Binding-site contacts:
Ligand atom C7 contacts residue LEU5 of chain 1.A at 3.7 Å (hydrophobic).
Ligand atom N21 contacts residue LYS9 of chain 1.A at 2.9 Å.
Ligand atom C28 contacts residue PRO2 of chain 1.A at 3.6 Å (hydrophobic).
Ligand atom C26 contacts residue PRO2 of chain 1.A at 4.5 Å (hydrophobic).
Ligand atom C13 contacts residue PHE35 of chain 1.A at 4.0 Å (hydrophobic).
Ligand atom C26 contacts residue LEU5 of chain 1.A at 4.1 Å (hydrophobic).
Ligand atom C3 contacts residue PHE35 of chain 1.A at 4.2 Å (hydrophobic).
Ligand atom N20 contacts residue ARG36 of chain 1.A at 3.6 Å (salt-bridge).
Ligand atom N19 contacts residue ARG36 of chain 1.A at 3.2 Å (salt-bridge).
Ligand atom N1 contacts residue PHE35 of chain 1.A at 3.4 Å.
Ligand atom N15 contacts residue ARG36 of chain 1.A at 4.0 Å.
Ligand atom C30 contacts residue PRO2 of chain 1.A at 3.6 Å (hydrophobic).
Ligand atom C17 contacts residue PHE35 of chain 1.A at 3.6 Å (hydrophobic).
Ligand atom C29 contacts residue PRO2 of chain 1.A at 4.4 Å (hydrophobic).
Ligand atom C18 contacts residue LYS9 of chain 1.A at 3.3 Å.
Ligand atom C2 contacts residue PHE35 of chain 1.A at 3.6 Å (hydrophobic).
Ligand atom C5 contacts residue LEU5 of chain 1.A at 4.4 Å (hydrophobic).
Ligand atom C14 contacts residue PHE35 of chain 1.A at 4.0 Å (hydrophobic).
Ligand atom N16 contacts residue PHE35 of chain 1.A at 4.0 Å.
Ligand atom C24 contacts residue LEU5 of chain 1.A at 3.7 Å (hydrophobic).
Ligand atom C6 contacts residue LEU5 of chain 1.A at 4.0 Å (hydrophobic).
Ligand atom C14 contacts residue LYS9 of chain 1.A at 4.2 Å.
Ligand atom C27 contacts residue LEU5 of chain 1.A at 4.2 Å (hydrophobic).
Ligand atom N8 contacts residue LEU5 of chain 1.A at 3.4 Å.
Ligand atom N15 contacts residue GLU12 of chain 1.A at 4.4 Å.
Ligand atom C4 contacts residue PHE35 of chain 1.A at 4.2 Å (hydrophobic).
Ligand atom N16 contacts residue ARG36 of chain 1.A at 4.5 Å.

Sequence of chain 1.A:
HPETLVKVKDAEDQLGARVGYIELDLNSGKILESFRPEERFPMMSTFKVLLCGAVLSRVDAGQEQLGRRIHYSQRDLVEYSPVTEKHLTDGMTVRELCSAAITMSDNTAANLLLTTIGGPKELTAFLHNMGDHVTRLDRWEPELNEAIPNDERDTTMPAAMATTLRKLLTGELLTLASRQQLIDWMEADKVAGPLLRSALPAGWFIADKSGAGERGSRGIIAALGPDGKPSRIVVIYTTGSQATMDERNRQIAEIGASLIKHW

A protein and the small-molecule ligand that binds it are described below.
Small molecule (SMILES): N#C/C(=C/Nc1ccc(Nc2ccccc2)cc1)c1nn[nH]n1